A protein and the small-molecule ligand that binds it are described below.
Small molecule (SMILES): Nc1ncnc2c1ncn2[C@@H]1O[C@H](COO[C@@H]2C[C@@H](CO[P](=O)(O)O[C@H]3[C@@H](O)[C@H](n4cnc5c(N)ncnc54)O[C@@H]3COP(=O)=O)O[C@H]2n2ccc(=O)[nH]c2=O)[C@@H](OOP(O)OC[C@H]2O[C@@H](n3ccc(=O)[nH]c3=O)[C@H](O)[C@@H]2O)[C@H]1O.Op1oo1

Sequence of chain 37.D:
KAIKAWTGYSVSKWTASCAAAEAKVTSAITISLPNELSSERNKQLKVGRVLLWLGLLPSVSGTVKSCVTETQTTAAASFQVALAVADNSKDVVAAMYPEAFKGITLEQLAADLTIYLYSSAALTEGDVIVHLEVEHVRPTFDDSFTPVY

Binding-site contacts:
Ligand atom N9 contacts residue TRP47 of chain 37.D at 3.9 Å.
Ligand atom N3 contacts residue TRP47 of chain 37.D at 4.1 Å.
Ligand atom C6 contacts residue THR48 of chain 37.D at 4.2 Å.
Ligand atom C1' contacts residue TRP47 of chain 37.D at 4.3 Å (hydrophobic).
Ligand atom C4 contacts residue TRP47 of chain 37.D at 3.9 Å (hydrophobic).
Ligand atom C5 contacts residue TRP47 of chain 37.D at 3.8 Å (hydrophobic).
Ligand atom O4' contacts residue LYS143 of chain 37.D at 4.1 Å.
Ligand atom OP2 contacts residue GLY49 of chain 37.E at 4.2 Å.
Ligand atom N6 contacts residue TRP47 of chain 37.D at 3.8 Å.
Ligand atom O4' contacts residue TRP47 of chain 37.D at 4.1 Å.
Ligand atom N1 contacts residue TRP47 of chain 37.D at 4.3 Å.
Ligand atom C6 contacts residue TRP47 of chain 37.D at 3.9 Å (hydrophobic).
Ligand atom C8 contacts residue TRP47 of chain 37.D at 3.8 Å (hydrophobic).
Ligand atom C2 contacts residue TRP47 of chain 37.D at 4.2 Å (hydrophobic).
Ligand atom N6 contacts residue TYR50 of chain 37.D at 4.2 Å.
Ligand atom N7 contacts residue TRP47 of chain 37.D at 3.7 Å.
Ligand atom N1 contacts residue THR48 of chain 37.D at 4.0 Å.
Ligand atom N6 contacts residue THR48 of chain 37.D at 3.3 Å (h-bond).
Ligand atom OP2 contacts residue VAL178 of chain 37.E at 4.5 Å.
Ligand atom C5' contacts residue VAL178 of chain 37.E at 4.5 Å (hydrophobic).

Sequence of chain 37.E:
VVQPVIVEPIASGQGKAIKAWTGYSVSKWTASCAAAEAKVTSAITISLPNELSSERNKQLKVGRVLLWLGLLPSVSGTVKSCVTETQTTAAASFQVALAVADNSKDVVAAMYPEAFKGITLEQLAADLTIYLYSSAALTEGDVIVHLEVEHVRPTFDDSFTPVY